Binding-site contacts:
Ligand atom C1 contacts residue HIS78 of chain 1.D at 4.1 Å.
Ligand atom C8 contacts residue PRO53 of chain 1.D at 3.7 Å (hydrophobic).
Ligand atom C5 contacts residue HIS78 of chain 1.D at 3.8 Å.
Ligand atom C7 contacts residue ASN75 of chain 1.D at 3.6 Å.
Ligand atom C1 contacts residue PRO53 of chain 1.D at 4.0 Å (hydrophobic).
Ligand atom O6 contacts residue PHE57 of chain 1.D at 3.9 Å.
Ligand atom O5 contacts residue HIS78 of chain 1.D at 3.2 Å (h-bond).
Ligand atom O5 contacts residue PHE57 of chain 1.D at 3.5 Å.
Ligand atom C4 contacts residue PHE57 of chain 1.D at 3.9 Å (hydrophobic).
Ligand atom O6 contacts residue HIS78 of chain 1.D at 2.8 Å (h-bond).
Ligand atom O7 contacts residue ASN75 of chain 1.D at 3.7 Å.
Ligand atom C7 contacts residue PRO53 of chain 1.D at 3.8 Å (hydrophobic).
Ligand atom C6 contacts residue HIS78 of chain 1.D at 3.7 Å.
Ligand atom O6 contacts residue SER77 of chain 1.D at 4.2 Å.
Ligand atom N2 contacts residue ASN75 of chain 1.D at 3.1 Å (h-bond).
Ligand atom O6 contacts residue PHE54 of chain 1.D at 4.0 Å.
Ligand atom C8 contacts residue PHE54 of chain 1.D at 3.5 Å (hydrophobic).
Ligand atom C3 contacts residue ASN75 of chain 1.D at 4.0 Å.
Ligand atom C1 contacts residue SER77 of chain 1.D at 3.5 Å.
Ligand atom O6 contacts residue PHE58 of chain 1.D at 3.8 Å.
Ligand atom C2 contacts residue ASN75 of chain 1.D at 2.8 Å.
Ligand atom O3 contacts residue PRO53 of chain 1.D at 3.8 Å.
Ligand atom C5 contacts residue SER77 of chain 1.D at 3.7 Å.
Ligand atom C3 contacts residue PRO53 of chain 1.D at 3.6 Å (hydrophobic).
Ligand atom C4 contacts residue ASN75 of chain 1.D at 4.3 Å.
Ligand atom C1 contacts residue ASN75 of chain 1.D at 1.6 Å.
Ligand atom O4 contacts residue PHE57 of chain 1.D at 4.5 Å.
Ligand atom C5 contacts residue PHE57 of chain 1.D at 4.1 Å (hydrophobic).
Ligand atom O5 contacts residue SER77 of chain 1.D at 3.6 Å (h-bond).
Ligand atom C2 contacts residue PRO53 of chain 1.D at 3.7 Å (hydrophobic).
Ligand atom C6 contacts residue PHE57 of chain 1.D at 3.6 Å (hydrophobic).
Ligand atom C6 contacts residue PRO53 of chain 1.D at 4.3 Å (hydrophobic).
Ligand atom C2 contacts residue PHE57 of chain 1.D at 4.0 Å (hydrophobic).
Ligand atom N2 contacts residue PRO53 of chain 1.D at 2.9 Å (h-bond).
Ligand atom C5 contacts residue ASN75 of chain 1.D at 3.7 Å.
Ligand atom O5 contacts residue ASN75 of chain 1.D at 2.4 Å (h-bond).
Ligand atom C1 contacts residue PHE57 of chain 1.D at 4.0 Å (hydrophobic).

Sequence of chain 1.D:
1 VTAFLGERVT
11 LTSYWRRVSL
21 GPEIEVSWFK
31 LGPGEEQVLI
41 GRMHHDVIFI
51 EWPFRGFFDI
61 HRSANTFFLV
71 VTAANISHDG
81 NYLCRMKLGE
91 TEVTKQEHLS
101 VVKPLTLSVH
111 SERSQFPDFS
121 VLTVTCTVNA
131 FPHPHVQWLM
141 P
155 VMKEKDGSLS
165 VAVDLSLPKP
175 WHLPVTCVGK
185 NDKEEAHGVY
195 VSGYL

The small molecule below binds the protein below.
Small molecule (SMILES): CC(=O)N[C@H]1[C@H](O[C@H]2[C@H](O)[C@@H](NC(C)=O)CO[C@@H]2CO)O[C@H](CO)[C@@H](O[C@@H]2O[C@H](CO)[C@@H](O)[C@H](O)[C@@H]2O)[C@@H]1O